Sequence of chain 55.C:
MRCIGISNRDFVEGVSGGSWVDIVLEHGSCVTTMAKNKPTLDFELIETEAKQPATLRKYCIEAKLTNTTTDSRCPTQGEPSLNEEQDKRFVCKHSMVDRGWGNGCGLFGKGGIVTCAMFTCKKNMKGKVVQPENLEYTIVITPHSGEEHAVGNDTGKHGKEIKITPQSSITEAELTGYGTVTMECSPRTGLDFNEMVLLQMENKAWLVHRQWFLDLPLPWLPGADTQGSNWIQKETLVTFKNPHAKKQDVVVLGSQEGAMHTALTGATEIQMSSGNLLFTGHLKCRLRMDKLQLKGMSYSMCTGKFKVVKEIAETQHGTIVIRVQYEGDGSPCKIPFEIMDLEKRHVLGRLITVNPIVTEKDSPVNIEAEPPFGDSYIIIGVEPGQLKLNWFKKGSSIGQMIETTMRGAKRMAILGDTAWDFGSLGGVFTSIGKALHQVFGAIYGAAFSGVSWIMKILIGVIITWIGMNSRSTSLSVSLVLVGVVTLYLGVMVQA

Sequence of chain 55.I:
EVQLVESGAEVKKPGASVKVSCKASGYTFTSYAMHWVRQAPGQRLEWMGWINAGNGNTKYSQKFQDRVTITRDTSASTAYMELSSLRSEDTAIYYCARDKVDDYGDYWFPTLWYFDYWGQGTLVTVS

Binding-site contacts:
Ligand atom C4 contacts residue GLN65 of chain 55.I at 3.3 Å.
Ligand atom O5 contacts residue GLN65 of chain 55.I at 3.7 Å.
Ligand atom C5 contacts residue ASN67 of chain 55.C at 3.7 Å.
Ligand atom O3 contacts residue GLN65 of chain 55.I at 3.6 Å.
Ligand atom O6 contacts residue GLN65 of chain 55.I at 2.5 Å (h-bond).
Ligand atom O4 contacts residue ASP66 of chain 55.I at 2.7 Å (salt-bridge).
Ligand atom C3 contacts residue ASN67 of chain 55.C at 3.8 Å.
Ligand atom O6 contacts residue ASN67 of chain 55.C at 4.0 Å.
Ligand atom C6 contacts residue GLN65 of chain 55.I at 3.5 Å.
Ligand atom C8 contacts residue PHE90 of chain 55.C at 3.7 Å (hydrophobic).
Ligand atom C1 contacts residue ASN67 of chain 55.C at 1.4 Å.
Ligand atom O7 contacts residue ASN67 of chain 55.C at 4.1 Å.
Ligand atom C4 contacts residue ASP66 of chain 55.I at 4.0 Å.
Ligand atom O6 contacts residue TYR60 of chain 55.I at 4.2 Å.
Ligand atom O5 contacts residue ASN67 of chain 55.C at 2.4 Å (h-bond).
Ligand atom C2 contacts residue GLN65 of chain 55.I at 4.4 Å.
Ligand atom C3 contacts residue GLN65 of chain 55.I at 4.0 Å.
Ligand atom C5 contacts residue GLN65 of chain 55.I at 3.7 Å.
Ligand atom C4 contacts residue ASN67 of chain 55.C at 4.3 Å.
Ligand atom O4 contacts residue GLN65 of chain 55.I at 3.6 Å.
Ligand atom C2 contacts residue ASN67 of chain 55.C at 2.4 Å.
Ligand atom N2 contacts residue ASN67 of chain 55.C at 2.9 Å (h-bond).
Ligand atom C7 contacts residue PHE90 of chain 55.C at 4.4 Å (hydrophobic).
Ligand atom C7 contacts residue ASN67 of chain 55.C at 3.7 Å.

This small molecule binds to this protein.
Small molecule (SMILES): CC(=O)N[C@@H]1[C@@H](O)[C@H](O)[C@@H](CO)O[C@H]1O